This protein binds this small molecule.
Small molecule (SMILES): CN1CCN(C(=O)O[C@@H]2c3nccnc3C(=O)N2c2ccc(Cl)cn2)CC1

Sequence of chain 1.D:
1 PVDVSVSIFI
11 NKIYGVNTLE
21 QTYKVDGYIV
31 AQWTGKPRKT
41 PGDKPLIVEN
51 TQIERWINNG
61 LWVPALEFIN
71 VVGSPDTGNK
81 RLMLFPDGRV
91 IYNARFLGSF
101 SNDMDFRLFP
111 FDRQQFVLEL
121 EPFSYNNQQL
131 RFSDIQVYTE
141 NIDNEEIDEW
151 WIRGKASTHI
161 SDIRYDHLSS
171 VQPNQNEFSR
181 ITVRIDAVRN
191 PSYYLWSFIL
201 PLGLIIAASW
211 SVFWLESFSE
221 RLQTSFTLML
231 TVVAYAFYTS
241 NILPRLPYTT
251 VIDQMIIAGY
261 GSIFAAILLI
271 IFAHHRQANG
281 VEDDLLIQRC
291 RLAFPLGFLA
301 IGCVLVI

Binding-site contacts:
Ligand atom C15 contacts residue PHE9 of chain 1.D at 3.2 Å (hydrophobic).
Ligand atom C17 contacts residue GLU140 of chain 1.D at 3.0 Å.
Ligand atom N19 contacts residue PHE9 of chain 1.D at 3.5 Å.
Ligand atom C07 contacts residue PHE123 of chain 1.E at 2.8 Å (hydrophobic).
Ligand atom C23 contacts residue ARG81 of chain 1.D at 3.1 Å.
Ligand atom N22 contacts residue ARG81 of chain 1.D at 3.8 Å.
Ligand atom N02 contacts residue PRO122 of chain 1.E at 3.4 Å (h-bond).
Ligand atom C18 contacts residue GLU140 of chain 1.D at 3.5 Å.
Ligand atom C18 contacts residue PHE9 of chain 1.D at 3.5 Å (hydrophobic).
Ligand atom CL contacts residue ILE91 of chain 1.D at 3.6 Å.
Ligand atom C01 contacts residue GLU121 of chain 1.E at 3.8 Å.
Ligand atom C17 contacts residue PHE9 of chain 1.D at 3.2 Å (hydrophobic).
Ligand atom O14 contacts residue HIS167 of chain 1.E at 3.3 Å.
Ligand atom C03 contacts residue PRO122 of chain 1.E at 3.8 Å (hydrophobic).
Ligand atom C08 contacts residue ASN93 of chain 1.D at 3.4 Å.
Ligand atom C06 contacts residue TYR28 of chain 1.D at 3.2 Å (hydrophobic).
Ligand atom C11 contacts residue PHE9 of chain 1.D at 3.5 Å (hydrophobic).
Ligand atom N16 contacts residue PHE9 of chain 1.D at 3.1 Å.
Ligand atom N12 contacts residue PHE9 of chain 1.D at 3.5 Å.
Ligand atom CL contacts residue ARG81 of chain 1.D at 3.8 Å.
Ligand atom C03 contacts residue PHE178 of chain 1.E at 3.6 Å (hydrophobic).
Ligand atom O14 contacts residue PHE9 of chain 1.D at 3.6 Å.
Ligand atom C26 contacts residue VAL30 of chain 1.D at 3.4 Å (hydrophobic).
Ligand atom O14 contacts residue TYR165 of chain 1.E at 3.7 Å.
Ligand atom C27 contacts residue VAL30 of chain 1.D at 3.5 Å (hydrophobic).
Ligand atom CL contacts residue MET83 of chain 1.D at 3.4 Å.
Ligand atom C01 contacts residue PRO122 of chain 1.E at 2.7 Å (hydrophobic).
Ligand atom N05 contacts residue ASN93 of chain 1.D at 3.4 Å (h-bond).
Ligand atom CL contacts residue VAL171 of chain 1.E at 3.3 Å.
Ligand atom N16 contacts residue TYR165 of chain 1.E at 3.1 Å.
Ligand atom C04 contacts residue PHE123 of chain 1.E at 3.8 Å (hydrophobic).
Ligand atom O10 contacts residue ASN93 of chain 1.D at 3.3 Å (h-bond).
Ligand atom C15 contacts residue TYR165 of chain 1.E at 3.6 Å (hydrophobic).
Ligand atom C17 contacts residue TYR165 of chain 1.E at 3.5 Å (hydrophobic).
Ligand atom C20 contacts residue PHE9 of chain 1.D at 3.5 Å (hydrophobic).
Ligand atom C01 contacts residue PHE123 of chain 1.E at 3.2 Å (hydrophobic).
Ligand atom C13 contacts residue PHE9 of chain 1.D at 3.2 Å (hydrophobic).
Ligand atom C24 contacts residue ARG81 of chain 1.D at 3.6 Å.
Ligand atom C03 contacts residue PHE123 of chain 1.E at 2.9 Å (hydrophobic).
Ligand atom N02 contacts residue PHE123 of chain 1.E at 2.4 Å (h-bond).

Sequence of chain 1.E:
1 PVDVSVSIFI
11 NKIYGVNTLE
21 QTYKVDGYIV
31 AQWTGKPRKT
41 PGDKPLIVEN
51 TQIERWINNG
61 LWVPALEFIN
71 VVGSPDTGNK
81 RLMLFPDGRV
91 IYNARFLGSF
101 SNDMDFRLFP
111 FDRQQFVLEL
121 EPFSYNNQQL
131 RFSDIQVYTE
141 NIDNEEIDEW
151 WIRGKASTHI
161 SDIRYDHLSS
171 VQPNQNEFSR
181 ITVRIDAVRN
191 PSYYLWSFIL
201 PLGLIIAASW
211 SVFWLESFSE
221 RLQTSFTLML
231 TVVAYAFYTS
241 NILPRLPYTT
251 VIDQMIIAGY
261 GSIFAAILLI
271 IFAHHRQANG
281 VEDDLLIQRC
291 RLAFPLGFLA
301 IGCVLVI